Sequence of chain 1.A:
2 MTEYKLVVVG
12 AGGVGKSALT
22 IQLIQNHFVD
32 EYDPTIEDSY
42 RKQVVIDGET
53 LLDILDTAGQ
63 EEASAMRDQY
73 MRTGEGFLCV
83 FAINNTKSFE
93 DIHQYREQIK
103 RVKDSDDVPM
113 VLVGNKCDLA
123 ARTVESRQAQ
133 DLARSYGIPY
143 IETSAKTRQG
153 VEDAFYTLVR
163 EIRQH

Binding-site contacts:
Ligand atom O2' contacts residue VAL30 of chain 1.A at 2.7 Å (h-bond).
Ligand atom O2B contacts residue LYS17 of chain 1.A at 3.5 Å (salt-bridge).
Ligand atom N7 contacts residue ASN117 of chain 1.A at 3.1 Å (h-bond).
Ligand atom O1B contacts residue GLY14 of chain 1.A at 3.5 Å (h-bond).
Ligand atom O3G contacts residue LYS17 of chain 1.A at 2.6 Å (salt-bridge).
Ligand atom C2' contacts residue VAL30 of chain 1.A at 3.5 Å (hydrophobic).
Ligand atom N1 contacts residue ASP120 of chain 1.A at 2.8 Å (salt-bridge).
Ligand atom O2' contacts residue PHE29 of chain 1.A at 3.3 Å.
Ligand atom N3B contacts residue MG1 of chain 1.E at 3.4 Å.
Ligand atom O2G contacts residue THR36 of chain 1.A at 2.8 Å (h-bond).
Ligand atom O6 contacts residue LYS118 of chain 1.A at 3.4 Å.
Ligand atom O1B contacts residue VAL15 of chain 1.A at 3.3 Å (h-bond).
Ligand atom O6 contacts residue SER146 of chain 1.A at 3.5 Å.
Ligand atom O1A contacts residue ALA19 of chain 1.A at 2.8 Å (h-bond).
Ligand atom O2B contacts residue MG1 of chain 1.E at 2.1 Å.
Ligand atom O3G contacts residue GLY61 of chain 1.A at 2.8 Å (h-bond).
Ligand atom O6 contacts residue ASN117 of chain 1.A at 3.3 Å (h-bond).
Ligand atom C3' contacts residue GLU32 of chain 1.A at 3.5 Å.
Ligand atom O1A contacts residue GLY16 of chain 1.A at 3.4 Å.
Ligand atom O3G contacts residue GLY13 of chain 1.A at 3.4 Å.
Ligand atom O6 contacts residue ALA147 of chain 1.A at 2.8 Å (h-bond).
Ligand atom C6 contacts residue ASP120 of chain 1.A at 3.5 Å.
Ligand atom C8 contacts residue ALA19 of chain 1.A at 3.5 Å (hydrophobic).
Ligand atom O1A contacts residue SER18 of chain 1.A at 3.3 Å (h-bond).
Ligand atom C8 contacts residue GLY16 of chain 1.A at 3.6 Å.
Ligand atom O6 contacts residue ASP120 of chain 1.A at 3.4 Å (salt-bridge).
Ligand atom O2G contacts residue MG1 of chain 1.E at 2.0 Å.
Ligand atom O3' contacts residue ASP31 of chain 1.A at 2.9 Å (salt-bridge).
Ligand atom O2B contacts residue SER18 of chain 1.A at 2.9 Å (h-bond).
Ligand atom O2' contacts residue ASP31 of chain 1.A at 3.2 Å (salt-bridge).
Ligand atom N3B contacts residue GLY14 of chain 1.A at 3.1 Å (h-bond).
Ligand atom O3A contacts residue GLY16 of chain 1.A at 3.1 Å (h-bond).
Ligand atom O4' contacts residue LYS118 of chain 1.A at 3.2 Å (salt-bridge).
Ligand atom O1B contacts residue LYS17 of chain 1.A at 2.8 Å (salt-bridge).
Ligand atom O1G contacts residue GLN62 of chain 1.A at 2.8 Å (h-bond).
Ligand atom O1B contacts residue GLY16 of chain 1.A at 3.1 Å (h-bond).
Ligand atom N2 contacts residue ASP120 of chain 1.A at 2.9 Å (salt-bridge).
Ligand atom PG contacts residue MG1 of chain 1.E at 3.2 Å.
Ligand atom PB contacts residue MG1 of chain 1.E at 3.2 Å.
Ligand atom O1G contacts residue PRO35 of chain 1.A at 3.3 Å.

A small-molecule ligand and the protein it binds are described below.
Small molecule (SMILES): Nc1nc2c(ncn2[C@@H]2O[C@H](CO[P](=O)(O)O[P](=O)(O)NP(=O)(O)O)[C@@H](O)[C@H]2O)c(=O)[nH]1